Binding-site contacts:
Ligand atom N16 contacts residue PHE250 of chain 1.D at 3.5 Å.
Ligand atom C13 contacts residue MET267 of chain 1.D at 3.6 Å (hydrophobic).
Ligand atom N6 contacts residue MET267 of chain 1.D at 3.6 Å.
Ligand atom C19 contacts residue ILE246 of chain 1.D at 3.6 Å (hydrophobic).
Ligand atom N18 contacts residue PHE283 of chain 1.D at 3.5 Å.
Ligand atom C22 contacts residue PHE283 of chain 1.D at 3.3 Å (hydrophobic).
Ligand atom C20 contacts residue PHE283 of chain 1.D at 3.7 Å (hydrophobic).
Ligand atom C12 contacts residue GLY279 of chain 1.D at 3.6 Å.
Ligand atom C3 contacts residue TYR247 of chain 1.D at 3.4 Å (hydrophobic).
Ligand atom C1 contacts residue GLY279 of chain 1.D at 3.3 Å.
Ligand atom C20 contacts residue ILE246 of chain 1.D at 3.7 Å (hydrophobic).
Ligand atom C11 contacts residue PHE283 of chain 1.D at 3.6 Å (hydrophobic).
Ligand atom C24 contacts residue SER231 of chain 1.D at 3.2 Å.
Ligand atom C11 contacts residue GLN280 of chain 1.D at 3.6 Å.
Ligand atom C1 contacts residue MET267 of chain 1.D at 3.8 Å (hydrophobic).
Ligand atom C10 contacts residue TYR247 of chain 1.D at 3.7 Å (hydrophobic).
Ligand atom C7 contacts residue MET267 of chain 1.D at 3.6 Å (hydrophobic).
Ligand atom C9 contacts residue GLU275 of chain 1.D at 3.6 Å.
Ligand atom N21 contacts residue LEU229 of chain 1.D at 3.5 Å.
Ligand atom C1 contacts residue TYR247 of chain 1.D at 3.7 Å (hydrophobic).
Ligand atom C23 contacts residue ILE246 of chain 1.D at 3.6 Å (hydrophobic).
Ligand atom C9 contacts residue LYS272 of chain 1.D at 3.6 Å.
Ligand atom N15 contacts residue GLN280 of chain 1.D at 3.3 Å (h-bond).
Ligand atom N5 contacts residue GLY279 of chain 1.D at 3.5 Å.
Ligand atom C11 contacts residue TYR247 of chain 1.D at 3.5 Å (hydrophobic).
Ligand atom N16 contacts residue PHE283 of chain 1.D at 3.6 Å.
Ligand atom C3 contacts residue GLY279 of chain 1.D at 3.4 Å.
Ligand atom C24 contacts residue ILE246 of chain 1.D at 3.7 Å (hydrophobic).
Ligand atom C23 contacts residue GLN280 of chain 1.D at 3.6 Å.
Ligand atom N2 contacts residue MET267 of chain 1.D at 3.8 Å.
Ligand atom C17 contacts residue PHE283 of chain 1.D at 3.4 Å (hydrophobic).
Ligand atom C25 contacts residue PHE283 of chain 1.D at 3.8 Å (hydrophobic).
Ligand atom N4 contacts residue GLY279 of chain 1.D at 3.3 Å (h-bond).
Ligand atom N21 contacts residue PHE283 of chain 1.D at 3.6 Å.
Ligand atom N6 contacts residue GLY279 of chain 1.D at 3.6 Å.
Ligand atom N2 contacts residue GLY279 of chain 1.D at 3.6 Å.
Ligand atom C3 contacts residue MET267 of chain 1.D at 3.7 Å (hydrophobic).
Ligand atom C8 contacts residue PRO266 of chain 1.D at 3.5 Å (hydrophobic).
Ligand atom N2 contacts residue TYR247 of chain 1.D at 2.6 Å (h-bond).
Ligand atom C19 contacts residue PHE283 of chain 1.D at 3.6 Å (hydrophobic).

Sequence of chain 1.D:
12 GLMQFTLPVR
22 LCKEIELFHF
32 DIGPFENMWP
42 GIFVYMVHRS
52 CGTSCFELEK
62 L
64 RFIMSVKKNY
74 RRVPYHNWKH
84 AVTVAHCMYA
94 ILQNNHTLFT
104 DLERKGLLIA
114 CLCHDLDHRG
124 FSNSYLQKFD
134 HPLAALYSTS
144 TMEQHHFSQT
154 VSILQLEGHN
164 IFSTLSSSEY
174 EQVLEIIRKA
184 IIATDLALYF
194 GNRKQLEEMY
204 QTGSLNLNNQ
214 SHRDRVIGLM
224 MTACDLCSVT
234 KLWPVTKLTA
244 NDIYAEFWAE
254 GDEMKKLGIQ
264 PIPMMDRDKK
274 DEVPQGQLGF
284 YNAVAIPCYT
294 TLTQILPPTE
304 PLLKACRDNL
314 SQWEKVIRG

The small molecule below binds the protein below.
Small molecule (SMILES): Cc1nc(C)c2nc(CCc3nc(N4CCCC4)nn3C)nn2c1C